Sequence of chain 1.B:
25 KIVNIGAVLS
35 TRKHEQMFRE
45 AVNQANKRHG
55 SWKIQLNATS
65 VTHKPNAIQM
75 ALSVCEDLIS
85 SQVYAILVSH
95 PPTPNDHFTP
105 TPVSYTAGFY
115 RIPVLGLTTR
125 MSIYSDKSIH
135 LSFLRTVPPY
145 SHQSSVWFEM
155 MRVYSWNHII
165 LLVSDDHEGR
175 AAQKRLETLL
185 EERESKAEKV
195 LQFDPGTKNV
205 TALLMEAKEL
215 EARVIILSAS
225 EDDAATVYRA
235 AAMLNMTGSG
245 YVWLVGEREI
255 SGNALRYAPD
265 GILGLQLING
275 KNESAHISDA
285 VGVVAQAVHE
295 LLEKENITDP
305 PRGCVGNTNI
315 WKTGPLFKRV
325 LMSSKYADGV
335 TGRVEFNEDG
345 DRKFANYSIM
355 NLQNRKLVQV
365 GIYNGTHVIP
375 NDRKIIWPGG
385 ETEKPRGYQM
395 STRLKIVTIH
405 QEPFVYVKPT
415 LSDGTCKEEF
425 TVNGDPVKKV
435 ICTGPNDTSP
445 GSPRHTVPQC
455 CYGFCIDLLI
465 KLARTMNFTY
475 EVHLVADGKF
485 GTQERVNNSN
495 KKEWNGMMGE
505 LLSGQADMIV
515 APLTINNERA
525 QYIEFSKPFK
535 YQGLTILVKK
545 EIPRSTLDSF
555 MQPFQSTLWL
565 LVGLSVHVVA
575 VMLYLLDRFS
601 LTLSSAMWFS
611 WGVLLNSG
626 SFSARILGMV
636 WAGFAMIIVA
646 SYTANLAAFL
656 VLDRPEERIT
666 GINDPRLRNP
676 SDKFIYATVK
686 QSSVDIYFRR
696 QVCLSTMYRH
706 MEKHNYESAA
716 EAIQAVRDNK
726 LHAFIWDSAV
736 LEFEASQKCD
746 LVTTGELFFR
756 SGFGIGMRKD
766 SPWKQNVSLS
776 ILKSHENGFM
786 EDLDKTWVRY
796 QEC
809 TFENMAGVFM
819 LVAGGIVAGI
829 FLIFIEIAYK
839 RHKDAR

Binding-site contacts:
Ligand atom C7 contacts residue ASN203 of chain 1.B at 3.2 Å.
Ligand atom O5 contacts residue THR205 of chain 1.B at 3.4 Å (h-bond).
Ligand atom O6 contacts residue ALA206 of chain 1.B at 4.0 Å.
Ligand atom C6 contacts residue THR205 of chain 1.B at 4.3 Å.
Ligand atom C5 contacts residue ASN203 of chain 1.B at 3.7 Å.
Ligand atom C1 contacts residue THR205 of chain 1.B at 3.3 Å.
Ligand atom C4 contacts residue ASN203 of chain 1.B at 4.2 Å.
Ligand atom C3 contacts residue ASN203 of chain 1.B at 3.8 Å.
Ligand atom C8 contacts residue ASN203 of chain 1.B at 4.4 Å.
Ligand atom O6 contacts residue THR205 of chain 1.B at 3.9 Å.
Ligand atom C5 contacts residue THR205 of chain 1.B at 3.5 Å.
Ligand atom O5 contacts residue ASN203 of chain 1.B at 2.4 Å (h-bond).
Ligand atom N2 contacts residue ASN203 of chain 1.B at 2.9 Å (h-bond).
Ligand atom O7 contacts residue ASN203 of chain 1.B at 3.2 Å (h-bond).
Ligand atom C2 contacts residue ASN203 of chain 1.B at 2.5 Å.
Ligand atom C1 contacts residue ASN203 of chain 1.B at 1.4 Å.

A protein and the small-molecule ligand that binds it are described below.
Small molecule (SMILES): CC(=O)N[C@@H]1[C@@H](O)[C@H](O)[C@@H](CO)O[C@H]1O